Sequence of chain 2.B:
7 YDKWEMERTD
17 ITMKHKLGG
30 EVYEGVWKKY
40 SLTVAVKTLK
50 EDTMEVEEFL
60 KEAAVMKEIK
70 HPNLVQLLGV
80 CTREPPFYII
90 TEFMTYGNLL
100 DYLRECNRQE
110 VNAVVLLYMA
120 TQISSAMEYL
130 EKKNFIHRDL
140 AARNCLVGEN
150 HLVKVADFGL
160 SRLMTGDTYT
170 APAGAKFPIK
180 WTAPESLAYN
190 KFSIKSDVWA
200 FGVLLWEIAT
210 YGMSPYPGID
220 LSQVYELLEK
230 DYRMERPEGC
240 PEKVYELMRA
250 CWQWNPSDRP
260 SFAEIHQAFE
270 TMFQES

Binding-site contacts:
Ligand atom CA contacts residue PHE176 of chain 2.B at 3.9 Å (hydrophobic).
Ligand atom CE2 contacts residue ALA187 of chain 2.B at 3.8 Å (hydrophobic).
Ligand atom CD2 contacts residue ALA187 of chain 2.B at 3.7 Å (hydrophobic).
Ligand atom N contacts residue LYS175 of chain 2.B at 4.2 Å.
Ligand atom N contacts residue PRO177 of chain 2.B at 4.2 Å.
Ligand atom CE2 contacts residue PRO177 of chain 2.B at 4.0 Å (hydrophobic).
Ligand atom O contacts residue ILE178 of chain 2.B at 3.2 Å (h-bond).
Ligand atom O contacts residue LEU220 of chain 2.B at 3.4 Å.
Ligand atom N contacts residue PHE176 of chain 2.B at 2.8 Å (h-bond).
Ligand atom C contacts residue PHE176 of chain 2.B at 3.4 Å (hydrophobic).
Ligand atom CB contacts residue LEU220 of chain 2.B at 4.3 Å (hydrophobic).
Ligand atom C contacts residue PHE176 of chain 2.B at 3.8 Å (hydrophobic).
Ligand atom CB contacts residue PHE176 of chain 2.B at 3.8 Å (hydrophobic).
Ligand atom N contacts residue PHE176 of chain 2.B at 4.2 Å.
Ligand atom O contacts residue LEU220 of chain 2.B at 4.0 Å.
Ligand atom CE2 contacts residue TYR224 of chain 2.B at 4.3 Å (hydrophobic).
Ligand atom CD1 contacts residue ARG142 of chain 2.B at 3.9 Å.
Ligand atom O contacts residue PRO177 of chain 2.B at 3.2 Å.
Ligand atom CA contacts residue PHE176 of chain 2.B at 3.1 Å (hydrophobic).
Ligand atom C contacts residue LEU220 of chain 2.B at 4.2 Å (hydrophobic).
Ligand atom O contacts residue PHE176 of chain 2.B at 2.6 Å (h-bond).
Ligand atom CA contacts residue PRO177 of chain 2.B at 3.9 Å (hydrophobic).
Ligand atom O contacts residue LEU220 of chain 2.B at 3.6 Å.
Ligand atom CA contacts residue LYS175 of chain 2.B at 3.9 Å.
Ligand atom CG2 contacts residue ARG142 of chain 2.B at 4.0 Å.
Ligand atom CG2 contacts residue TRP180 of chain 2.B at 3.4 Å (hydrophobic).
Ligand atom CB contacts residue LEU186 of chain 2.B at 3.8 Å (hydrophobic).
Ligand atom CZ contacts residue TYR224 of chain 2.B at 3.3 Å (hydrophobic).
Ligand atom O contacts residue ALA174 of chain 2.B at 4.3 Å.
Ligand atom C contacts residue LEU220 of chain 2.B at 4.2 Å (hydrophobic).
Ligand atom CG2 contacts residue PRO177 of chain 2.B at 3.4 Å (hydrophobic).
Ligand atom CD2 contacts residue PRO177 of chain 2.B at 3.8 Å (hydrophobic).
Ligand atom O contacts residue LYS175 of chain 2.B at 2.9 Å.
Ligand atom N contacts residue LYS175 of chain 2.B at 3.8 Å.
Ligand atom O contacts residue PHE176 of chain 2.B at 3.8 Å.
Ligand atom C contacts residue LYS175 of chain 2.B at 3.5 Å.
Ligand atom CG contacts residue LEU186 of chain 2.B at 4.0 Å (hydrophobic).
Ligand atom CD2 contacts residue LEU186 of chain 2.B at 3.9 Å (hydrophobic).
Ligand atom CE1 contacts residue TYR224 of chain 2.B at 3.3 Å (hydrophobic).
Ligand atom C contacts residue PRO177 of chain 2.B at 3.9 Å (hydrophobic).

A small-molecule ligand and the protein it binds are described below.
Small molecule (SMILES): CC[C@H](C)[C@H](NC(=O)[C@H](C)NC(=O)[C@H](C)N)C(=O)N[C@@H](Cc1ccccc1)C(=O)NCC(=O)N[C@@H](C)C(=O)N[C@H](C=O)Cc1ccccc1